A small-molecule ligand and the protein it binds are described below.
Small molecule (SMILES): CC(=O)N[C@H]1CO[C@H](CO[C@@H]2O[C@@H](C)[C@@H](O)[C@@H](O)[C@@H]2O)[C@@H](O)[C@@H]1O

Sequence of chain 1.E:
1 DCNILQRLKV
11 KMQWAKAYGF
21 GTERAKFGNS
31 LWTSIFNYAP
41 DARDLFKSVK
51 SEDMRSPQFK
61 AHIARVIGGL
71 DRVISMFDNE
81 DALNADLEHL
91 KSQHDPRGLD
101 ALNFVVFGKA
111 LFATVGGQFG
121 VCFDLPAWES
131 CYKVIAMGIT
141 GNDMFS

Sequence of chain 1.H:
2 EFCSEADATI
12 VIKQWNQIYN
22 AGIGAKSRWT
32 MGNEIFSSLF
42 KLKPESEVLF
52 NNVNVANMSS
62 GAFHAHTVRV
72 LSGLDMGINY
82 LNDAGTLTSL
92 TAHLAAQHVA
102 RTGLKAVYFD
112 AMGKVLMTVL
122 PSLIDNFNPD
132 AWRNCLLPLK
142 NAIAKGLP

Binding-site contacts:
Ligand atom O5 contacts residue ASP81 of chain 1.E at 4.3 Å.
Ligand atom O2 contacts residue ASP81 of chain 1.E at 4.0 Å.
Ligand atom O5 contacts residue SER61 of chain 1.H at 4.2 Å.
Ligand atom C6 contacts residue SER61 of chain 1.H at 3.5 Å.
Ligand atom C1 contacts residue ASN58 of chain 1.H at 1.4 Å.
Ligand atom O5 contacts residue SER61 of chain 1.H at 4.3 Å.
Ligand atom C3 contacts residue ASN58 of chain 1.H at 3.8 Å.
Ligand atom O5 contacts residue ASN58 of chain 1.H at 2.4 Å (h-bond).
Ligand atom N2 contacts residue ASN58 of chain 1.H at 2.9 Å (h-bond).
Ligand atom O7 contacts residue ASN58 of chain 1.H at 3.8 Å.
Ligand atom C1 contacts residue ASP81 of chain 1.E at 3.7 Å.
Ligand atom C6 contacts residue SER60 of chain 1.H at 3.9 Å.
Ligand atom C5 contacts residue SER60 of chain 1.H at 4.1 Å.
Ligand atom C4 contacts residue ASN58 of chain 1.H at 4.2 Å.
Ligand atom C2 contacts residue ASN58 of chain 1.H at 2.5 Å.
Ligand atom O5 contacts residue GLY62 of chain 1.H at 4.2 Å.
Ligand atom C6 contacts residue GLY62 of chain 1.H at 4.3 Å.
Ligand atom C7 contacts residue ASN58 of chain 1.H at 3.6 Å.
Ligand atom O5 contacts residue SER60 of chain 1.H at 3.9 Å.
Ligand atom C1 contacts residue SER60 of chain 1.H at 3.5 Å.
Ligand atom C2 contacts residue ASP81 of chain 1.E at 3.8 Å.
Ligand atom C6 contacts residue ASN55 of chain 1.H at 4.2 Å.
Ligand atom C5 contacts residue ASN58 of chain 1.H at 3.7 Å.